This protein binds this small molecule.
Small molecule (SMILES): CC1=CC(=O)c2ccccc2C1=O

Sequence of chain 1.B:
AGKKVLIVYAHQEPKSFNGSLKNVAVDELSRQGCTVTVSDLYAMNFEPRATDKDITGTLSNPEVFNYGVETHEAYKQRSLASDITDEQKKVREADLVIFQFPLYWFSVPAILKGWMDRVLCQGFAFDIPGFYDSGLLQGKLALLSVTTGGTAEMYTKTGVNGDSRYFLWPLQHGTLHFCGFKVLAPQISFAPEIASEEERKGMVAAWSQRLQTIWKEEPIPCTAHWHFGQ

Sequence of chain 1.A:
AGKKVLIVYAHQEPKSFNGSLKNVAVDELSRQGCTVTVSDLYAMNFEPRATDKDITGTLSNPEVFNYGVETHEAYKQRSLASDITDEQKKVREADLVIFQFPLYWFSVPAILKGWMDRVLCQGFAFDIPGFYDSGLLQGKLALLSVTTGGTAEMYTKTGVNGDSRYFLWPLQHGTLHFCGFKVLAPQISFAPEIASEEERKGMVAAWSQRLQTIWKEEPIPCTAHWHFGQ

Binding-site contacts:
Ligand atom C1K contacts residue GLY150 of chain 1.A at 4.0 Å.
Ligand atom C11 contacts residue TRP105 of chain 1.A at 3.8 Å (hydrophobic).
Ligand atom C5K contacts residue FAD1 of chain 1.D at 3.5 Å.
Ligand atom C9K contacts residue GLY149 of chain 1.A at 3.9 Å.
Ligand atom C9K contacts residue GLY150 of chain 1.A at 4.3 Å.
Ligand atom C5K contacts residue PHE126 of chain 1.B at 4.5 Å (hydrophobic).
Ligand atom C10 contacts residue FAD1 of chain 1.D at 3.6 Å.
Ligand atom O1K contacts residue GLY150 of chain 1.A at 3.4 Å (h-bond).
Ligand atom C10 contacts residue GLY150 of chain 1.A at 4.5 Å.
Ligand atom C4K contacts residue FAD1 of chain 1.D at 3.4 Å.
Ligand atom C6K contacts residue PHE126 of chain 1.B at 4.1 Å (hydrophobic).
Ligand atom C11 contacts residue FAD1 of chain 1.D at 3.6 Å.
Ligand atom O1K contacts residue FAD1 of chain 1.D at 3.6 Å.
Ligand atom C2K contacts residue PHE178 of chain 1.B at 3.5 Å (hydrophobic).
Ligand atom C1K contacts residue FAD1 of chain 1.D at 3.6 Å.
Ligand atom C10 contacts residue GLY149 of chain 1.A at 4.4 Å.
Ligand atom C8K contacts residue GLY149 of chain 1.A at 4.3 Å.
Ligand atom O1K contacts residue GLY149 of chain 1.A at 3.9 Å.
Ligand atom O4K contacts residue TRP105 of chain 1.A at 4.3 Å.
Ligand atom C4K contacts residue PHE126 of chain 1.B at 4.4 Å (hydrophobic).
Ligand atom C3K contacts residue FAD1 of chain 1.D at 3.6 Å.
Ligand atom C1K contacts residue GLY149 of chain 1.A at 4.4 Å.
Ligand atom C7K contacts residue FAD1 of chain 1.D at 4.1 Å.
Ligand atom C3K contacts residue PHE178 of chain 1.B at 3.3 Å (hydrophobic).
Ligand atom C9K contacts residue FAD1 of chain 1.D at 4.3 Å.
Ligand atom C4K contacts residue PHE178 of chain 1.B at 3.9 Å (hydrophobic).
Ligand atom O4K contacts residue PHE126 of chain 1.B at 3.8 Å.
Ligand atom C6K contacts residue FAD1 of chain 1.D at 3.6 Å.
Ligand atom C1K contacts residue PHE178 of chain 1.B at 4.4 Å (hydrophobic).
Ligand atom O4K contacts residue FAD1 of chain 1.D at 3.3 Å (h-bond).
Ligand atom O1K contacts residue MET154 of chain 1.A at 4.5 Å.
Ligand atom C11 contacts residue GLY174 of chain 1.B at 4.2 Å.
Ligand atom O1K contacts residue ASN161 of chain 1.A at 4.2 Å.
Ligand atom C11 contacts residue PHE178 of chain 1.B at 3.3 Å (hydrophobic).
Ligand atom C2K contacts residue FAD1 of chain 1.D at 3.6 Å.
Ligand atom O4K contacts residue PHE178 of chain 1.B at 4.1 Å.